This small molecule binds to this protein.
Small molecule (SMILES): COc1ccc(OCc2ccc(COc3c(Cl)cccc3Cl)cc2)c(Cl)c1

Sequence of chain 12.A:
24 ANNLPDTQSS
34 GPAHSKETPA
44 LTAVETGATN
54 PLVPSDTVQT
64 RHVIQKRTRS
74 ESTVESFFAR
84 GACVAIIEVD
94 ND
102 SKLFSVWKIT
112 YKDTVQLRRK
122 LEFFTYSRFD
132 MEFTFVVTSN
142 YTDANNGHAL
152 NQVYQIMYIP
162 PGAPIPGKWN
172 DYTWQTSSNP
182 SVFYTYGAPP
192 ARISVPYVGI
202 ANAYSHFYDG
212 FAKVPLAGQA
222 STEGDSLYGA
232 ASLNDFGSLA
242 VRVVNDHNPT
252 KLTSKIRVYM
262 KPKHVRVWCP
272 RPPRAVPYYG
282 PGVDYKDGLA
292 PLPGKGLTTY

Binding-site contacts:
Ligand atom C13 contacts residue ILE110 of chain 12.A at 3.7 Å (hydrophobic).
Ligand atom C13 contacts residue MET132 of chain 12.A at 3.4 Å (hydrophobic).
Ligand atom O1 contacts residue PHE237 of chain 12.A at 3.8 Å.
Ligand atom C19 contacts residue LEU240 of chain 12.A at 3.8 Å (hydrophobic).
Ligand atom C7 contacts residue PHE237 of chain 12.A at 3.5 Å (hydrophobic).
Ligand atom C5 contacts residue TYR112 of chain 12.A at 3.5 Å (hydrophobic).
Ligand atom O3 contacts residue TYR112 of chain 12.A at 3.6 Å.
Ligand atom C21 contacts residue SER128 of chain 12.A at 3.8 Å.
Ligand atom C9 contacts residue VAL199 of chain 12.A at 3.6 Å (hydrophobic).
Ligand atom C10 contacts residue TYR159 of chain 12.A at 3.5 Å (hydrophobic).
Ligand atom C21 contacts residue HIS207 of chain 12.A at 3.6 Å.
Ligand atom C3 contacts residue MET132 of chain 12.A at 3.7 Å (hydrophobic).
Ligand atom C17 contacts residue ALA24 of chain 12.C at 3.7 Å (hydrophobic).
Ligand atom C20 contacts residue LEU240 of chain 12.A at 3.8 Å (hydrophobic).
Ligand atom C12 contacts residue PHE134 of chain 12.A at 3.8 Å (hydrophobic).
Ligand atom C20 contacts residue ILE194 of chain 12.A at 3.8 Å (hydrophobic).
Ligand atom C16 contacts residue ALA24 of chain 12.C at 3.8 Å (hydrophobic).
Ligand atom O1 contacts residue MET132 of chain 12.A at 3.7 Å.
Ligand atom C11 contacts residue ILE110 of chain 12.A at 3.8 Å (hydrophobic).
Ligand atom C17 contacts residue TYR159 of chain 12.A at 3.7 Å (hydrophobic).
Ligand atom C1 contacts residue TYR205 of chain 12.A at 3.8 Å (hydrophobic).
Ligand atom C8 contacts residue MET132 of chain 12.A at 3.4 Å (hydrophobic).
Ligand atom C21 contacts residue TYR205 of chain 12.A at 3.8 Å (hydrophobic).
Ligand atom CL2 contacts residue TYR159 of chain 12.A at 3.6 Å.
Ligand atom C6 contacts residue TYR112 of chain 12.A at 3.7 Å (hydrophobic).
Ligand atom C2 contacts residue PHE237 of chain 12.A at 3.6 Å (hydrophobic).
Ligand atom O1 contacts residue ILE110 of chain 12.A at 3.7 Å.
Ligand atom C14 contacts residue TYR159 of chain 12.A at 3.5 Å (hydrophobic).
Ligand atom C16 contacts residue TYR159 of chain 12.A at 3.8 Å (hydrophobic).
Ligand atom CL2 contacts residue ILE25 of chain 12.C at 3.4 Å.
Ligand atom O3 contacts residue PHE130 of chain 12.A at 3.6 Å.
Ligand atom CL2 contacts residue ALA24 of chain 12.C at 3.5 Å.
Ligand atom C7 contacts residue MET132 of chain 12.A at 3.3 Å (hydrophobic).
Ligand atom CL3 contacts residue LEU240 of chain 12.A at 3.8 Å.
Ligand atom C4 contacts residue MET132 of chain 12.A at 3.8 Å (hydrophobic).
Ligand atom CL3 contacts residue PHE134 of chain 12.A at 3.8 Å.
Ligand atom C13 contacts residue PHE134 of chain 12.A at 3.7 Å (hydrophobic).
Ligand atom C12 contacts residue ILE110 of chain 12.A at 3.8 Å (hydrophobic).
Ligand atom O2 contacts residue VAL196 of chain 12.A at 3.4 Å.
Ligand atom C9 contacts residue PHE237 of chain 12.A at 3.7 Å (hydrophobic).

Sequence of chain 12.C:
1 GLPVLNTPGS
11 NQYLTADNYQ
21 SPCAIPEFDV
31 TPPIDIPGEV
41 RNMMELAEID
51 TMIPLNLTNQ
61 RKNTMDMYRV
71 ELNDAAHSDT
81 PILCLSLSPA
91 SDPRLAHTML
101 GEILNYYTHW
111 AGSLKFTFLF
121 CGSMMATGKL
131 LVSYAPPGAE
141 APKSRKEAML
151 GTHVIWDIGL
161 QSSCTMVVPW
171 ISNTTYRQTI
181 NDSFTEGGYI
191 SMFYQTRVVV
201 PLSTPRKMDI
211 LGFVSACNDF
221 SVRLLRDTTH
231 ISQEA